This protein binds this small molecule.
Small molecule (SMILES): C[C@@H]1CC[C@@]2(OC1)O[C@H]1[C@@H](O)[C@H]3[C@@H]4CC[C@H]5C[C@@H](O[C@@H]6O[C@H](CO)[C@H](O[C@@H]7O[C@H](CO)[C@@H](O)[C@H](O[C@@H]8OC[C@@H](O)[C@H](O)[C@H]8O)[C@H]7O[C@@H]7O[C@H](CO)[C@H](O)[C@H](O[C@@H]8O[C@H](CO)[C@@H](O)[C@H](O)[C@H]8O)[C@H]7O)[C@H](O)[C@H]6O)[C@H](O)C[C@]5(C)[C@H]4CC[C@]3(C)[C@H]1[C@@H]2C

Sequence of chain 1.GA:
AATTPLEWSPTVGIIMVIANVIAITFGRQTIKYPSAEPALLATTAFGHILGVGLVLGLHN

Binding-site contacts:
Ligand atom C04 contacts residue ILE18 of chain 1.GA at 4.0 Å (hydrophobic).
Ligand atom C04 contacts residue ILE15 of chain 1.GA at 4.5 Å (hydrophobic).
Ligand atom C80 contacts residue HIS73 of chain 1.GA at 4.2 Å.
Ligand atom C81 contacts residue ILE15 of chain 1.GA at 3.5 Å (hydrophobic).
Ligand atom C83 contacts residue ILE14 of chain 1.GA at 4.2 Å (hydrophobic).
Ligand atom C01 contacts residue ILE18 of chain 1.GA at 4.4 Å (hydrophobic).
Ligand atom C14 contacts residue THR11 of chain 1.GA at 4.2 Å.
Ligand atom C02 contacts residue ILE18 of chain 1.GA at 3.9 Å (hydrophobic).
Ligand atom C03 contacts residue LEU68 of chain 1.GA at 4.2 Å (hydrophobic).
Ligand atom C03 contacts residue ILE18 of chain 1.GA at 3.9 Å (hydrophobic).
Ligand atom O82 contacts residue LEU72 of chain 1.GA at 3.9 Å.